Sequence of chain 1.A:
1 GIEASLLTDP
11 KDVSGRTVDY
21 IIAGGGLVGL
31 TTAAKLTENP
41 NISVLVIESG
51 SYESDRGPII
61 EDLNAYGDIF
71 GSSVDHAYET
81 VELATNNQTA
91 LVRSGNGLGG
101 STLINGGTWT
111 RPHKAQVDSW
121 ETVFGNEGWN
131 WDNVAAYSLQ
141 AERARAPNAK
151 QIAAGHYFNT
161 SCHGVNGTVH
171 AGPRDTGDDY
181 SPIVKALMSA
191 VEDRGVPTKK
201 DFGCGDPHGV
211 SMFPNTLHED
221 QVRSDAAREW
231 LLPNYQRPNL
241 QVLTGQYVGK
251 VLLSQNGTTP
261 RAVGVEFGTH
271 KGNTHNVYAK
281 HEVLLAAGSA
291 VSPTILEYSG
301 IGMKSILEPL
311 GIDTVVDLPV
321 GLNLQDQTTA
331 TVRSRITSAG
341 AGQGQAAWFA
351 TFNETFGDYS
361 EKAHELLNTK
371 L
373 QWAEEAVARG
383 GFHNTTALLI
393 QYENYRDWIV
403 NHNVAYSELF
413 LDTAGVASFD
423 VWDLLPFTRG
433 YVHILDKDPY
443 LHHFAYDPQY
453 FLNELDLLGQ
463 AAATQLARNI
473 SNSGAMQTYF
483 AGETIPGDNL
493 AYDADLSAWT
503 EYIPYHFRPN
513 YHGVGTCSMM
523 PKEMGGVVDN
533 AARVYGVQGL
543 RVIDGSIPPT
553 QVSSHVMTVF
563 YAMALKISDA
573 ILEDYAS

Binding-site contacts:
Ligand atom O5 contacts residue ASN87 of chain 1.A at 2.3 Å (h-bond).
Ligand atom O7 contacts residue ASN87 of chain 1.A at 3.5 Å (h-bond).
Ligand atom C2 contacts residue ASN87 of chain 1.A at 2.4 Å.
Ligand atom C7 contacts residue ALA84 of chain 1.A at 4.4 Å (hydrophobic).
Ligand atom C4 contacts residue ASN87 of chain 1.A at 4.2 Å.
Ligand atom C7 contacts residue TYR507 of chain 1.A at 4.2 Å (hydrophobic).
Ligand atom N2 contacts residue ASN87 of chain 1.A at 2.8 Å (h-bond).
Ligand atom C5 contacts residue ASN87 of chain 1.A at 3.6 Å.
Ligand atom C8 contacts residue TYR507 of chain 1.A at 3.8 Å (hydrophobic).
Ligand atom C1 contacts residue ASN87 of chain 1.A at 1.4 Å.
Ligand atom O7 contacts residue TYR507 of chain 1.A at 3.6 Å.
Ligand atom C8 contacts residue THR85 of chain 1.A at 3.2 Å.
Ligand atom C8 contacts residue ASN86 of chain 1.A at 3.9 Å.
Ligand atom C3 contacts residue ASN87 of chain 1.A at 3.8 Å.
Ligand atom C8 contacts residue ASN87 of chain 1.A at 4.4 Å.
Ligand atom C8 contacts residue ALA84 of chain 1.A at 3.5 Å (hydrophobic).
Ligand atom N2 contacts residue ALA84 of chain 1.A at 4.2 Å.
Ligand atom C7 contacts residue ASN87 of chain 1.A at 3.3 Å.

A protein and the small-molecule ligand that binds it are described below.
Small molecule (SMILES): CC(=O)N[C@H]1[C@H](O[C@H]2[C@H](O)[C@@H](NC(C)=O)CO[C@@H]2CO)O[C@H](CO)[C@@H](O[C@@H]2O[C@H](CO)[C@@H](O)[C@H](O)[C@@H]2O)[C@@H]1O